Sequence of chain 1.A:
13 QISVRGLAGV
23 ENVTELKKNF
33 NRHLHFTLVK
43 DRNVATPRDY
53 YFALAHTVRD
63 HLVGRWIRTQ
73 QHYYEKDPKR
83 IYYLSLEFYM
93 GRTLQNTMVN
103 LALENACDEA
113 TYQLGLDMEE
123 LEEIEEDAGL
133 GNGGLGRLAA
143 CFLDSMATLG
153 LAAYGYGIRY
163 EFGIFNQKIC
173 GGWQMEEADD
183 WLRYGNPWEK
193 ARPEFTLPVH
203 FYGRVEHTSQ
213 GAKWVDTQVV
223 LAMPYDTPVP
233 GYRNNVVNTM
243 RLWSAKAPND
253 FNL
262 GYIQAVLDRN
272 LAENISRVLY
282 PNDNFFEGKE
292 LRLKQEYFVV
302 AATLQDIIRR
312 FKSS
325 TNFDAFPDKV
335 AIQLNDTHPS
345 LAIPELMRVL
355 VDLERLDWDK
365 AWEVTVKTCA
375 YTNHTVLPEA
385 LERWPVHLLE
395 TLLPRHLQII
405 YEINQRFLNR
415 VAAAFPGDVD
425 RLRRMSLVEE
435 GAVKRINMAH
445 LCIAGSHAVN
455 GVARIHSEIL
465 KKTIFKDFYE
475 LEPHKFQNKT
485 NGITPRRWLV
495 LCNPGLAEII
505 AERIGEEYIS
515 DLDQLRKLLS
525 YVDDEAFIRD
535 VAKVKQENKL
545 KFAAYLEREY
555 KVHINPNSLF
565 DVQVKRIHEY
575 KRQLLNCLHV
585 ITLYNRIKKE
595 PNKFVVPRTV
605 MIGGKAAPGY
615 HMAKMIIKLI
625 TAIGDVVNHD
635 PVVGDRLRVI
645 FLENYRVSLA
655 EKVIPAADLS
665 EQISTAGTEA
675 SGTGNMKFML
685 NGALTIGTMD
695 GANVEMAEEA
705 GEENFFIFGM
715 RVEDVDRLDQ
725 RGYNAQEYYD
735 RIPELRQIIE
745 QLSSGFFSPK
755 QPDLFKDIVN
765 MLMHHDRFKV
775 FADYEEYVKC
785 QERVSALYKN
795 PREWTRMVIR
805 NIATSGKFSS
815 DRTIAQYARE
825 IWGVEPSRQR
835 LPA

Binding-site contacts:
Ligand atom C2 contacts residue VAL46 of chain 1.A at 3.9 Å (hydrophobic).
Ligand atom N7 contacts residue TYR76 of chain 2.A at 3.7 Å.
Ligand atom O2' contacts residue GLN73 of chain 2.A at 3.6 Å.
Ligand atom N3 contacts residue TYR76 of chain 2.A at 3.7 Å.
Ligand atom C5 contacts residue VAL46 of chain 1.A at 4.0 Å (hydrophobic).
Ligand atom C4 contacts residue VAL46 of chain 1.A at 3.6 Å (hydrophobic).
Ligand atom O3P contacts residue ARG243 of chain 2.A at 4.2 Å.
Ligand atom O4' contacts residue GLN73 of chain 2.A at 4.4 Å.
Ligand atom C4 contacts residue TYR76 of chain 2.A at 3.8 Å (hydrophobic).
Ligand atom O4' contacts residue GLN72 of chain 2.A at 3.9 Å.
Ligand atom O2' contacts residue ASP43 of chain 1.A at 4.3 Å.
Ligand atom O3P contacts residue ARG311 of chain 2.A at 3.7 Å.
Ligand atom C2 contacts residue TYR76 of chain 2.A at 3.9 Å (hydrophobic).
Ligand atom O3P contacts residue ARG310 of chain 2.A at 3.7 Å.
Ligand atom C6 contacts residue TYR76 of chain 2.A at 3.5 Å (hydrophobic).
Ligand atom O1P contacts residue ARG311 of chain 2.A at 2.8 Å (salt-bridge).
Ligand atom N9 contacts residue VAL46 of chain 1.A at 4.1 Å.
Ligand atom P contacts residue ARG311 of chain 2.A at 3.7 Å.
Ligand atom C5 contacts residue TYR76 of chain 2.A at 3.6 Å (hydrophobic).
Ligand atom O4' contacts residue TYR76 of chain 2.A at 3.7 Å.
Ligand atom O6 contacts residue TYR76 of chain 2.A at 3.9 Å.
Ligand atom C8 contacts residue TYR76 of chain 2.A at 3.8 Å (hydrophobic).
Ligand atom O3' contacts residue VAL46 of chain 1.A at 4.3 Å.
Ligand atom O2P contacts residue ARG311 of chain 2.A at 3.5 Å (salt-bridge).
Ligand atom N3 contacts residue VAL46 of chain 1.A at 3.6 Å.
Ligand atom C4' contacts residue GLN72 of chain 2.A at 4.0 Å.
Ligand atom N1 contacts residue TYR76 of chain 2.A at 3.8 Å.
Ligand atom C4' contacts residue GLN73 of chain 2.A at 4.4 Å.
Ligand atom C1' contacts residue TYR76 of chain 2.A at 3.9 Å (hydrophobic).
Ligand atom N9 contacts residue TYR76 of chain 2.A at 3.8 Å.
Ligand atom O2P contacts residue ARG310 of chain 2.A at 2.8 Å (salt-bridge).
Ligand atom C2' contacts residue VAL46 of chain 1.A at 3.9 Å (hydrophobic).
Ligand atom N1 contacts residue VAL46 of chain 1.A at 4.2 Å.
Ligand atom C5' contacts residue GLN72 of chain 2.A at 4.0 Å.
Ligand atom P contacts residue ARG310 of chain 2.A at 4.0 Å.
Ligand atom C6 contacts residue VAL46 of chain 1.A at 4.2 Å (hydrophobic).
Ligand atom O1P contacts residue TYR156 of chain 2.A at 4.3 Å.
Ligand atom O2' contacts residue VAL46 of chain 1.A at 4.5 Å.

A small-molecule ligand and the protein it binds are described below.
Small molecule (SMILES): O=c1[nH]cnc2c1ncn2[C@@H]1O[C@H](COP(=O)(O)O)[C@@H](O)[C@H]1O

Sequence of chain 2.A:
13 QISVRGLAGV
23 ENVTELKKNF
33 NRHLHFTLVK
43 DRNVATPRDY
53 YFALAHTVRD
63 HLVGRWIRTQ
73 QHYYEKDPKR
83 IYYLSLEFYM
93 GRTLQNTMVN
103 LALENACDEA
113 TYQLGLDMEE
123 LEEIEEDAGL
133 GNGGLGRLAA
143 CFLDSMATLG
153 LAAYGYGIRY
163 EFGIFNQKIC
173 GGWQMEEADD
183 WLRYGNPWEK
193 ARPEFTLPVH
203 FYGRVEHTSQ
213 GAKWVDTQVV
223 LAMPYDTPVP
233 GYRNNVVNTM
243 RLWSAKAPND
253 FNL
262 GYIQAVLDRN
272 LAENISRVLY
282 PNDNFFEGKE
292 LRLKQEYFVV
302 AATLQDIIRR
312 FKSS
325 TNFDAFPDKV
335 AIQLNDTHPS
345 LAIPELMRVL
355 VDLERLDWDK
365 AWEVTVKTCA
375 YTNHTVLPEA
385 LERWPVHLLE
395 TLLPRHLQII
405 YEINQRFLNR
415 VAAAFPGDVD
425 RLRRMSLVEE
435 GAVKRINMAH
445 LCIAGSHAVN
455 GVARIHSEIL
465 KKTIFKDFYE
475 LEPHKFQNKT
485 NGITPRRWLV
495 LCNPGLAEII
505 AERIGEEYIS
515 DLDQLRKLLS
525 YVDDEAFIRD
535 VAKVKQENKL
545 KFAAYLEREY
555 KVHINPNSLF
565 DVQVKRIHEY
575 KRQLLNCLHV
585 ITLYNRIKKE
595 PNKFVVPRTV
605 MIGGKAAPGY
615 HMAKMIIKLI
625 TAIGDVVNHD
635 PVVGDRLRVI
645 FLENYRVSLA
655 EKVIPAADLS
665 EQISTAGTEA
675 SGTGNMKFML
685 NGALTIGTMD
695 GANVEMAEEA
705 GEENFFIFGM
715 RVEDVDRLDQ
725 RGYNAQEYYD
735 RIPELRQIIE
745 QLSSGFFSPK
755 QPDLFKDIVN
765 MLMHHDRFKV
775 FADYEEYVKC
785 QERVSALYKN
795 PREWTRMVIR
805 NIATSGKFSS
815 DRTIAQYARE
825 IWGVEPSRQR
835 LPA